The small molecule below binds the protein below.
Small molecule (SMILES): Nc1ncnc2c([C@@H]3O[C@H](CO)[C@@H](O)[C@H]3O)n[nH]c12

Sequence of chain 2.A:
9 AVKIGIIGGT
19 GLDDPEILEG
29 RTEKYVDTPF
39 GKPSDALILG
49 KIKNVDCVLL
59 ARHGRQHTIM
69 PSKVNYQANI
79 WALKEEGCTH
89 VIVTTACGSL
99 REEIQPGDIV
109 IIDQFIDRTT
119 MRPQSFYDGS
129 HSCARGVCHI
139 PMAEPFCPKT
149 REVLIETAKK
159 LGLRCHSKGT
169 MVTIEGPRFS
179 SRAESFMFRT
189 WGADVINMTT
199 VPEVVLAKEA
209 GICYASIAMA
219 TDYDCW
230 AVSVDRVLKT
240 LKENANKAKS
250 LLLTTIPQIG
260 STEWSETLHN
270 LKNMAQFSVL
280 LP

Binding-site contacts:
Ligand atom O2' contacts residue MET196 of chain 3.A at 2.8 Å (h-bond).
Ligand atom C4 contacts residue ILE194 of chain 3.A at 3.7 Å (hydrophobic).
Ligand atom C6 contacts residue PHE177 of chain 3.A at 3.8 Å (hydrophobic).
Ligand atom C5 contacts residue PHE177 of chain 3.A at 3.8 Å (hydrophobic).
Ligand atom N7 contacts residue THR219 of chain 3.A at 3.7 Å.
Ligand atom N1 contacts residue ASP222 of chain 3.A at 3.7 Å.
Ligand atom N6 contacts residue ILE194 of chain 3.A at 3.8 Å.
Ligand atom C5' contacts residue HIS137 of chain 2.A at 3.9 Å.
Ligand atom O3' contacts residue THR18 of chain 3.A at 3.7 Å.
Ligand atom N6 contacts residue GLY96 of chain 3.A at 3.5 Å.
Ligand atom N8 contacts residue THR219 of chain 3.A at 3.6 Å (h-bond).
Ligand atom N7 contacts residue GLY96 of chain 3.A at 3.4 Å (h-bond).
Ligand atom O3' contacts residue HIS61 of chain 3.A at 3.9 Å.
Ligand atom C2 contacts residue ILE172 of chain 3.A at 3.8 Å (hydrophobic).
Ligand atom N6 contacts residue VAL231 of chain 3.A at 3.9 Å.
Ligand atom N1 contacts residue PHE177 of chain 3.A at 3.7 Å.
Ligand atom C2 contacts residue ILE194 of chain 3.A at 3.8 Å (hydrophobic).
Ligand atom C2' contacts residue MET196 of chain 3.A at 3.8 Å (hydrophobic).
Ligand atom C5 contacts residue ILE194 of chain 3.A at 3.8 Å (hydrophobic).
Ligand atom N7 contacts residue CYS95 of chain 3.A at 3.5 Å.
Ligand atom N1 contacts residue ILE194 of chain 3.A at 3.6 Å.
Ligand atom O5' contacts residue VAL236 of chain 3.A at 3.7 Å.
Ligand atom N6 contacts residue ASP222 of chain 3.A at 2.9 Å (salt-bridge).
Ligand atom N6 contacts residue ASP220 of chain 3.A at 2.8 Å (salt-bridge).
Ligand atom O4' contacts residue ALA94 of chain 3.A at 3.6 Å.
Ligand atom C6 contacts residue ASP222 of chain 3.A at 3.7 Å.
Ligand atom C6 contacts residue ASP220 of chain 3.A at 3.9 Å.
Ligand atom N8 contacts residue ASP220 of chain 3.A at 3.6 Å.
Ligand atom O5' contacts residue PHE177 of chain 3.A at 3.6 Å.
Ligand atom C6 contacts residue ILE194 of chain 3.A at 3.8 Å (hydrophobic).
Ligand atom C5 contacts residue GLY96 of chain 3.A at 3.5 Å.
Ligand atom C6 contacts residue GLY96 of chain 3.A at 3.8 Å.
Ligand atom C1' contacts residue ALA94 of chain 3.A at 3.5 Å (hydrophobic).
Ligand atom N7 contacts residue ASP220 of chain 3.A at 2.8 Å (salt-bridge).
Ligand atom N3 contacts residue ASN195 of chain 3.A at 3.4 Å.
Ligand atom N3 contacts residue MET196 of chain 3.A at 3.6 Å.
Ligand atom N3 contacts residue ILE194 of chain 3.A at 3.7 Å.
Ligand atom C5 contacts residue ASP220 of chain 3.A at 3.8 Å.
Ligand atom N8 contacts residue CYS95 of chain 3.A at 3.7 Å.
Ligand atom O2' contacts residue ASN195 of chain 3.A at 3.5 Å.

Sequence of chain 3.A:
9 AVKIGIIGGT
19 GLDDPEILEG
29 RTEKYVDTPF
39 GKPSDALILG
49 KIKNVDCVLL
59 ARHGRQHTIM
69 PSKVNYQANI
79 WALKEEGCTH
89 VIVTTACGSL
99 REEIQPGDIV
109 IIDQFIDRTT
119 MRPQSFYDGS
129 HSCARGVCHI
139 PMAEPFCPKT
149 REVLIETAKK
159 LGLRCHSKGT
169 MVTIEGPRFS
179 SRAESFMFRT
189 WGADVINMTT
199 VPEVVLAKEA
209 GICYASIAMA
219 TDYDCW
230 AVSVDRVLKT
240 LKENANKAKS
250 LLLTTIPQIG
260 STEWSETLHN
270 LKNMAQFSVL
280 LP